Sequence of chain 7.C:
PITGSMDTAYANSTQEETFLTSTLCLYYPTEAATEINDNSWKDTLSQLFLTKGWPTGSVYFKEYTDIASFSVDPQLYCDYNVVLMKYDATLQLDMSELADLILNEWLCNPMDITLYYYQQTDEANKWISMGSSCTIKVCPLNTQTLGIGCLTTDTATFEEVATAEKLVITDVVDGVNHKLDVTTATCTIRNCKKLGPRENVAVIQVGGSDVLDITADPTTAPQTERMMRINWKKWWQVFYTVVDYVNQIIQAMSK

This protein binds this small molecule.
Small molecule (SMILES): CC(=O)N[C@H]1[C@H](O[C@H]2[C@H](O)[C@@H](NC(C)=O)CO[C@@H]2CO)O[C@H](CO)[C@@H](O)[C@@H]1O

Binding-site contacts:
Ligand atom N2 contacts residue ASN12 of chain 7.C at 3.8 Å.
Ligand atom C2 contacts residue ASN12 of chain 7.C at 3.2 Å.
Ligand atom C1 contacts residue ASN12 of chain 7.C at 2.2 Å.
Ligand atom C5 contacts residue ASN12 of chain 7.C at 4.1 Å.
Ligand atom O7 contacts residue ASN12 of chain 7.C at 3.7 Å.
Ligand atom O5 contacts residue ASN12 of chain 7.C at 2.7 Å (h-bond).
Ligand atom C7 contacts residue ASN12 of chain 7.C at 3.9 Å.